Binding-site contacts:
Ligand atom C2 contacts residue ASN1131 of chain 1.A at 2.4 Å.
Ligand atom C5 contacts residue ASN1131 of chain 1.A at 3.7 Å.
Ligand atom O7 contacts residue ASN1131 of chain 1.A at 3.2 Å (h-bond).
Ligand atom C3 contacts residue ASN1131 of chain 1.A at 3.8 Å.
Ligand atom N2 contacts residue ASN1131 of chain 1.A at 2.9 Å (h-bond).
Ligand atom O5 contacts residue ASN1131 of chain 1.A at 2.4 Å (h-bond).
Ligand atom C1 contacts residue ASN1131 of chain 1.A at 1.4 Å.
Ligand atom C7 contacts residue ASN1131 of chain 1.A at 3.2 Å.
Ligand atom C8 contacts residue ASN1131 of chain 1.A at 4.4 Å.
Ligand atom C4 contacts residue ASN1131 of chain 1.A at 4.2 Å.

Sequence of chain 1.A:
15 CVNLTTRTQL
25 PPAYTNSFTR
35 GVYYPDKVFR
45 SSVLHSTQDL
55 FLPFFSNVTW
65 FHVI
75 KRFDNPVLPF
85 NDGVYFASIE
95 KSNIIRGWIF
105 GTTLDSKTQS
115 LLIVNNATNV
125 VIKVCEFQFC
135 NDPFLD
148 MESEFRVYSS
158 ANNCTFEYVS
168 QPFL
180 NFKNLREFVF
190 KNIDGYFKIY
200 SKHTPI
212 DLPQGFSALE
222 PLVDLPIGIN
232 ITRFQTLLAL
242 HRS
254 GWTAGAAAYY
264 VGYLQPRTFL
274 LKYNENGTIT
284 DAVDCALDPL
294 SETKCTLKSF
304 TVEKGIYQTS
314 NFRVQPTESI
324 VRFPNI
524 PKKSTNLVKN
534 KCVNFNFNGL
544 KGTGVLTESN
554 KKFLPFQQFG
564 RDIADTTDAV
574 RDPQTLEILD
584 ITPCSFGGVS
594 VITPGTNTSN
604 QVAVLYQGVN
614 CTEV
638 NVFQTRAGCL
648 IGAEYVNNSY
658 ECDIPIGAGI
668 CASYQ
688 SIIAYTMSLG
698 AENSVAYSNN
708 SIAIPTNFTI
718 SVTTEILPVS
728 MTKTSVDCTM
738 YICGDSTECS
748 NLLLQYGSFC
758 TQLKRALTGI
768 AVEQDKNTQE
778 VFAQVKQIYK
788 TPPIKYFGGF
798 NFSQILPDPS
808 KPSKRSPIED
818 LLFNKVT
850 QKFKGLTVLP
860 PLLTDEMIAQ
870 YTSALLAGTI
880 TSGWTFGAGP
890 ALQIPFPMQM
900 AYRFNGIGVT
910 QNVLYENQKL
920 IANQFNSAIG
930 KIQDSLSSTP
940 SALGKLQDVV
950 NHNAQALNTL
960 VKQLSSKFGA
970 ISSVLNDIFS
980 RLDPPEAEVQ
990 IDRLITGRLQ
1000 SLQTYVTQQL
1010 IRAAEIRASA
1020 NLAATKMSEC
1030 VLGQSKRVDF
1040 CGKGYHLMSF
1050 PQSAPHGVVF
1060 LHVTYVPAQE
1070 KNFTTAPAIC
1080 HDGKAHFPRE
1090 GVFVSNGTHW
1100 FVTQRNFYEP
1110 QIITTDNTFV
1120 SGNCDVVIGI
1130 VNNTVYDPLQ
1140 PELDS

A small-molecule ligand and the protein it binds are described below.
Small molecule (SMILES): CC(=O)N[C@H]1[C@H](O[C@H]2[C@H](O)[C@@H](NC(C)=O)CO[C@@H]2CO)O[C@H](CO)[C@@H](O)[C@@H]1O